This small molecule binds to this protein.
Small molecule (SMILES): CC(=O)N[C@@H]1[C@@H](O)[C@H](O)[C@@H](CO)O[C@H]1O

Binding-site contacts:
Ligand atom N2 contacts residue ASN100 of chain 1.D at 2.7 Å (h-bond).
Ligand atom C1 contacts residue ASN100 of chain 1.D at 1.5 Å.
Ligand atom C3 contacts residue ASN100 of chain 1.D at 3.7 Å.
Ligand atom C8 contacts residue TRP99 of chain 1.D at 3.4 Å (hydrophobic).
Ligand atom C7 contacts residue ASN100 of chain 1.D at 3.1 Å.
Ligand atom O7 contacts residue PRO98 of chain 1.D at 4.3 Å.
Ligand atom O7 contacts residue ASN100 of chain 1.D at 3.3 Å (h-bond).
Ligand atom O5 contacts residue ASN100 of chain 1.D at 2.4 Å (h-bond).
Ligand atom C5 contacts residue ASN100 of chain 1.D at 3.7 Å.
Ligand atom C2 contacts residue ASN100 of chain 1.D at 2.4 Å.
Ligand atom C4 contacts residue ASN100 of chain 1.D at 4.2 Å.
Ligand atom C8 contacts residue ASN100 of chain 1.D at 3.8 Å.
Ligand atom C1 contacts residue SER102 of chain 1.D at 4.1 Å.
Ligand atom O5 contacts residue SER102 of chain 1.D at 4.1 Å.
Ligand atom C8 contacts residue PRO98 of chain 1.D at 3.9 Å (hydrophobic).

Sequence of chain 1.D:
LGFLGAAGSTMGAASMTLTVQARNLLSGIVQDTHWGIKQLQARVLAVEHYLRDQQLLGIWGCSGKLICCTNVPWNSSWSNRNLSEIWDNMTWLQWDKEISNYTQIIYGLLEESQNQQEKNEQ